Binding-site contacts:
Ligand atom O4 contacts residue ASP103 of chain 1.C at 3.6 Å.
Ligand atom O1 contacts residue ARG153 of chain 1.C at 3.8 Å.
Ligand atom CS contacts residue VAL176 of chain 1.C at 4.1 Å (hydrophobic).
Ligand atom O2 contacts residue GLN116 of chain 1.C at 3.0 Å (h-bond).
Ligand atom O3 contacts residue ARG153 of chain 1.C at 2.9 Å (salt-bridge).
Ligand atom C2 contacts residue ASP231 of chain 1.C at 3.5 Å.
Ligand atom O4 contacts residue HIS79 of chain 1.C at 3.0 Å (h-bond).
Ligand atom C1 contacts residue HIS79 of chain 1.C at 3.6 Å.
Ligand atom C5 contacts residue PHE30 of chain 1.C at 3.9 Å (hydrophobic).
Ligand atom O1 contacts residue PHE102 of chain 1.C at 3.8 Å.
Ligand atom CS contacts residue PHE147 of chain 1.C at 3.9 Å (hydrophobic).
Ligand atom O2 contacts residue ARG153 of chain 1.C at 3.1 Å (salt-bridge).
Ligand atom C1 contacts residue PHE29 of chain 1.C at 3.6 Å (hydrophobic).
Ligand atom C3 contacts residue TRP205 of chain 1.C at 3.3 Å (hydrophobic).
Ligand atom C1 contacts residue ASP103 of chain 1.C at 3.4 Å.
Ligand atom C5 contacts residue TRP205 of chain 1.C at 3.7 Å (hydrophobic).
Ligand atom C4 contacts residue ARG153 of chain 1.C at 4.0 Å.
Ligand atom O3 contacts residue MET204 of chain 1.C at 3.7 Å.
Ligand atom S contacts residue LEU150 of chain 1.C at 4.1 Å.
Ligand atom O2 contacts residue PHE29 of chain 1.C at 3.7 Å.
Ligand atom O1 contacts residue PHE29 of chain 1.C at 4.0 Å.
Ligand atom O3 contacts residue TRP205 of chain 1.C at 3.3 Å.
Ligand atom C3 contacts residue ASP231 of chain 1.C at 3.3 Å.
Ligand atom O1 contacts residue PRO149 of chain 1.C at 3.9 Å.
Ligand atom O4 contacts residue PHE30 of chain 1.C at 3.6 Å.
Ligand atom C4 contacts residue TRP205 of chain 1.C at 4.1 Å (hydrophobic).
Ligand atom S contacts residue HIS79 of chain 1.C at 3.7 Å.
Ligand atom O2 contacts residue ASP231 of chain 1.C at 2.7 Å (salt-bridge).
Ligand atom S contacts residue PHE147 of chain 1.C at 4.1 Å.
Ligand atom C2 contacts residue PHE29 of chain 1.C at 3.5 Å (hydrophobic).
Ligand atom O1 contacts residue HIS79 of chain 1.C at 3.9 Å.
Ligand atom O1 contacts residue GLN116 of chain 1.C at 3.1 Å (h-bond).
Ligand atom CS contacts residue TRP205 of chain 1.C at 4.0 Å (hydrophobic).
Ligand atom C2 contacts residue GLN116 of chain 1.C at 4.0 Å.
Ligand atom O4 contacts residue PRO149 of chain 1.C at 3.7 Å.
Ligand atom C3 contacts residue ARG153 of chain 1.C at 3.9 Å.
Ligand atom C1 contacts residue GLN116 of chain 1.C at 4.1 Å.
Ligand atom O3 contacts residue ASP231 of chain 1.C at 2.5 Å (salt-bridge).
Ligand atom O1 contacts residue ASP103 of chain 1.C at 2.5 Å (salt-bridge).
Ligand atom C1 contacts residue PHE30 of chain 1.C at 3.9 Å (hydrophobic).

Sequence of chain 1.C:
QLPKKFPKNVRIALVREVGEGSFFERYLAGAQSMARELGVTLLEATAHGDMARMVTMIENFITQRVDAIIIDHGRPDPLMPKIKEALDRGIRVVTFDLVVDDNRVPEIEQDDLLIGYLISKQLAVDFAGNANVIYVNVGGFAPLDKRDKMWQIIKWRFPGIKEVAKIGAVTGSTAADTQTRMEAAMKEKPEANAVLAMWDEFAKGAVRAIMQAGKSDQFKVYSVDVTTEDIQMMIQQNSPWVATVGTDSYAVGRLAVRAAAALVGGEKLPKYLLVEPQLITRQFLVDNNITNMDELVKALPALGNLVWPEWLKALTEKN

The small molecule below binds the protein below.
Small molecule (SMILES): CSC[C@H]1O[C@H](O)[C@H](O)[C@@H]1O